Binding-site contacts:
Ligand atom C5 contacts residue ASN75 of chain 1.A at 3.6 Å.
Ligand atom O7 contacts residue ASN75 of chain 1.A at 3.4 Å (h-bond).
Ligand atom C2 contacts residue ASP43 of chain 1.A at 3.6 Å.
Ligand atom O6 contacts residue GLN73 of chain 1.A at 3.6 Å.
Ligand atom C1 contacts residue GLN73 of chain 1.A at 3.6 Å.
Ligand atom C8 contacts residue ARG79 of chain 1.A at 3.5 Å.
Ligand atom C7 contacts residue ARG79 of chain 1.A at 3.6 Å.
Ligand atom O6 contacts residue THR38 of chain 1.A at 3.6 Å.
Ligand atom O7 contacts residue ARG79 of chain 1.A at 3.0 Å (salt-bridge).
Ligand atom C5 contacts residue PHE21 of chain 1.A at 4.0 Å (hydrophobic).
Ligand atom C1 contacts residue PHE19 of chain 1.A at 3.8 Å (hydrophobic).
Ligand atom C6 contacts residue PHE19 of chain 1.A at 4.0 Å (hydrophobic).
Ligand atom O6 contacts residue PHE21 of chain 1.A at 3.5 Å.
Ligand atom O5 contacts residue THR77 of chain 1.A at 4.0 Å.
Ligand atom C6 contacts residue GLN73 of chain 1.A at 3.4 Å.
Ligand atom C8 contacts residue ASP43 of chain 1.A at 3.6 Å.
Ligand atom C1 contacts residue PHE21 of chain 1.A at 3.9 Å (hydrophobic).
Ligand atom O4 contacts residue VAL42 of chain 1.A at 4.0 Å.
Ligand atom N2 contacts residue ASP43 of chain 1.A at 2.7 Å (salt-bridge).
Ligand atom O7 contacts residue VAL42 of chain 1.A at 3.7 Å.
Ligand atom O5 contacts residue GLN73 of chain 1.A at 4.0 Å.
Ligand atom C7 contacts residue ASN75 of chain 1.A at 3.4 Å.
Ligand atom C2 contacts residue PHE19 of chain 1.A at 4.0 Å (hydrophobic).
Ligand atom C1 contacts residue THR77 of chain 1.A at 3.4 Å.
Ligand atom C5 contacts residue PHE21 of chain 1.A at 3.7 Å (hydrophobic).
Ligand atom C1 contacts residue ASN75 of chain 1.A at 1.4 Å.
Ligand atom C2 contacts residue PHE21 of chain 1.A at 3.7 Å (hydrophobic).
Ligand atom C1 contacts residue PHE21 of chain 1.A at 3.7 Å (hydrophobic).
Ligand atom O3 contacts residue ARG79 of chain 1.A at 3.2 Å (salt-bridge).
Ligand atom N2 contacts residue ASN75 of chain 1.A at 3.0 Å (h-bond).
Ligand atom C3 contacts residue ASP43 of chain 1.A at 3.5 Å.
Ligand atom C6 contacts residue PHE21 of chain 1.A at 3.7 Å (hydrophobic).
Ligand atom O3 contacts residue ASP43 of chain 1.A at 3.8 Å.
Ligand atom C6 contacts residue THR38 of chain 1.A at 3.6 Å.
Ligand atom O5 contacts residue ASN75 of chain 1.A at 2.2 Å (h-bond).
Ligand atom C3 contacts residue ASN75 of chain 1.A at 3.8 Å.
Ligand atom C2 contacts residue ASN75 of chain 1.A at 2.4 Å.
Ligand atom C7 contacts residue ASP43 of chain 1.A at 3.6 Å.
Ligand atom C3 contacts residue PHE19 of chain 1.A at 3.9 Å (hydrophobic).
Ligand atom C4 contacts residue PHE19 of chain 1.A at 3.9 Å (hydrophobic).

Sequence of chain 1.A:
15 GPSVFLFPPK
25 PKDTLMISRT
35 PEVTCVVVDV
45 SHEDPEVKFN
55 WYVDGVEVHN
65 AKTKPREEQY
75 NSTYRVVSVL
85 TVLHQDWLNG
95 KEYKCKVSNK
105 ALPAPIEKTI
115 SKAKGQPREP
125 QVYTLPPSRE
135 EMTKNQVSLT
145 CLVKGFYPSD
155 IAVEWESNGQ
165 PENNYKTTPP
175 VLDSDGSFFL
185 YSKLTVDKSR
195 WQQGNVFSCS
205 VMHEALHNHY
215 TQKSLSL

This small molecule binds to this protein.
Small molecule (SMILES): CC(=O)N[C@H]1[C@H](O[C@H]2[C@H](O)[C@@H](NC(C)=O)CO[C@@H]2CO[C@H]2O[C@@H](C)[C@@H](O)[C@@H](O)[C@@H]2O)O[C@H](CO)[C@@H](O[C@@H]2O[C@H](CO[C@H]3O[C@H](CO)[C@@H](O)[C@H](O)[C@@H]3O[C@@H]3O[C@H](CO)[C@@H](O)[C@H](O)[C@H]3NC(C)=O)[C@@H](O)[C@H](O[C@H]3O[C@H](CO)[C@@H](O)[C@H](O)[C@@H]3O)[C@@H]2O)[C@@H]1O